A protein and the small-molecule ligand that binds it are described below.
Small molecule (SMILES): O=P(O)(O)OC[C@H](O)[C@H](O)[C@H](O)COP(=O)(O)OC[C@H](O)[C@H](O)[C@H](O)COP(=O)(O)OC[C@@H](O)[C@@H](O)[C@@H](O)CO

Binding-site contacts:
Ligand atom OAY contacts residue SER173 of chain 1.K at 3.6 Å.
Ligand atom PBL contacts residue LYS273 of chain 1.K at 3.8 Å.
Ligand atom OAJ contacts residue TYR170 of chain 1.K at 3.2 Å (h-bond).
Ligand atom OAO contacts residue THR320 of chain 1.K at 2.9 Å (h-bond).
Ligand atom OAL contacts residue ALA151 of chain 1.K at 3.6 Å.
Ligand atom OAB contacts residue ALA171 of chain 1.K at 3.6 Å.
Ligand atom CAW contacts residue PRO149 of chain 1.K at 3.7 Å (hydrophobic).
Ligand atom PBM contacts residue LEU172 of chain 1.K at 3.7 Å.
Ligand atom OAP contacts residue ARG277 of chain 1.K at 2.9 Å (salt-bridge).
Ligand atom OAJ contacts residue HIS281 of chain 1.K at 3.5 Å.
Ligand atom OAB contacts residue SER173 of chain 1.K at 3.6 Å (h-bond).
Ligand atom PBL contacts residue TYR170 of chain 1.K at 3.7 Å.
Ligand atom OAK contacts residue GLN200 of chain 1.K at 3.4 Å (h-bond).
Ligand atom OAB contacts residue PRO149 of chain 1.K at 3.7 Å.
Ligand atom OAK contacts residue ASP199 of chain 1.K at 2.5 Å (salt-bridge).
Ligand atom CAR contacts residue THR196 of chain 1.K at 3.1 Å.
Ligand atom CBH contacts residue TYR170 of chain 1.K at 3.6 Å (hydrophobic).
Ligand atom OAK contacts residue ALA197 of chain 1.K at 3.7 Å.
Ligand atom OAD contacts residue THR196 of chain 1.K at 3.1 Å (h-bond).
Ligand atom OBB contacts residue PRO149 of chain 1.K at 3.8 Å.
Ligand atom OAO contacts residue THR276 of chain 1.K at 3.3 Å.
Ligand atom OAF contacts residue ASP199 of chain 1.K at 2.6 Å (salt-bridge).
Ligand atom OAA contacts residue LYS273 of chain 1.K at 2.4 Å (salt-bridge).
Ligand atom OAA contacts residue TYR170 of chain 1.K at 3.4 Å (h-bond).
Ligand atom OAX contacts residue TYR170 of chain 1.K at 3.4 Å (h-bond).
Ligand atom CBC contacts residue GLN200 of chain 1.K at 3.5 Å.
Ligand atom CBI contacts residue ASP199 of chain 1.K at 3.5 Å.
Ligand atom OAH contacts residue HIS281 of chain 1.K at 3.4 Å (h-bond).
Ligand atom OAO contacts residue ARG280 of chain 1.K at 2.6 Å (salt-bridge).
Ligand atom CBD contacts residue ASP199 of chain 1.K at 3.6 Å.
Ligand atom OAQ contacts residue PRO149 of chain 1.K at 3.7 Å.
Ligand atom OAQ contacts residue ALA151 of chain 1.K at 3.0 Å (h-bond).
Ligand atom CAV contacts residue TYR170 of chain 1.K at 3.8 Å (hydrophobic).
Ligand atom OAH contacts residue TYR170 of chain 1.K at 3.7 Å.
Ligand atom OAB contacts residue LEU172 of chain 1.K at 3.5 Å (h-bond).
Ligand atom CAW contacts residue TYR170 of chain 1.K at 3.1 Å (hydrophobic).
Ligand atom OAQ contacts residue LYS150 of chain 1.K at 2.9 Å (salt-bridge).
Ligand atom OAP contacts residue LEU172 of chain 1.K at 2.9 Å (h-bond).
Ligand atom CAS contacts residue ARG280 of chain 1.K at 3.4 Å.
Ligand atom OAX contacts residue ARG280 of chain 1.K at 3.7 Å.

Sequence of chain 1.K:
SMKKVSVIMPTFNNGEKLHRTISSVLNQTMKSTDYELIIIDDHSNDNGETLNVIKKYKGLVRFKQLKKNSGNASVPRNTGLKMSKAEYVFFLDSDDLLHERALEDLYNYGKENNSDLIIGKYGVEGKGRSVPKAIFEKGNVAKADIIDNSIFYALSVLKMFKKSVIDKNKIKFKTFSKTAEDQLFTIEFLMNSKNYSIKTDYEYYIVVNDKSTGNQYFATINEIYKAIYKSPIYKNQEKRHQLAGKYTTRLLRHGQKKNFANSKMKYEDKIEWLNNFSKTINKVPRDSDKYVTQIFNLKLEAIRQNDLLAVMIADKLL